Sequence of chain 1.I:
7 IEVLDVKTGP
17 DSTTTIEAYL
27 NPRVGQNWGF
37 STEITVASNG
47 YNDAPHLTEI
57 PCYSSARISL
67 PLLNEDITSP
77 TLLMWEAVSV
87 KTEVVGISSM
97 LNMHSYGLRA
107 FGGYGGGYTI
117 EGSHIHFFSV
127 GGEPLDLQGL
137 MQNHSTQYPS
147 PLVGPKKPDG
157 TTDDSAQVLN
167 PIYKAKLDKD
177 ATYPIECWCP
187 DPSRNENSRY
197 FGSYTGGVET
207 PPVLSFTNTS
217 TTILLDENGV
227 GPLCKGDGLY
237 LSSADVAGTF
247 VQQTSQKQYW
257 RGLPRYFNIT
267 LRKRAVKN

Sequence of chain 1.H:
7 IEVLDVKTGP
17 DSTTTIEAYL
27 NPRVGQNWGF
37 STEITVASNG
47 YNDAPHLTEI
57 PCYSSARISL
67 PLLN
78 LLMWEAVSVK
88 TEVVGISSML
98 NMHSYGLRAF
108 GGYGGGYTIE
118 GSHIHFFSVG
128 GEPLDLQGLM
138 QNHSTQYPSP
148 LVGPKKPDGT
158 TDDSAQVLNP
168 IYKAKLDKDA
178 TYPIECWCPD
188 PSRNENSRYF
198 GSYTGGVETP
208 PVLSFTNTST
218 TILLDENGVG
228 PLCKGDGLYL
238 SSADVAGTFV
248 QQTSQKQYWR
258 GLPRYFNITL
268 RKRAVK

Binding-site contacts:
Ligand atom O9 contacts residue VAL42 of chain 1.I at 3.0 Å (h-bond).
Ligand atom N5 contacts residue THR41 of chain 1.I at 3.1 Å (h-bond).
Ligand atom C11 contacts residue THR41 of chain 1.I at 3.6 Å.
Ligand atom C10 contacts residue ALA43 of chain 1.I at 3.9 Å (hydrophobic).
Ligand atom O7 contacts residue VAL42 of chain 1.I at 3.1 Å (h-bond).
Ligand atom C9 contacts residue ARG105 of chain 1.H at 3.3 Å.
Ligand atom C5 contacts residue ALA50 of chain 1.I at 4.2 Å (hydrophobic).
Ligand atom O10 contacts residue ALA50 of chain 1.I at 3.0 Å (h-bond).
Ligand atom C3 contacts residue HIS52 of chain 1.I at 4.2 Å.
Ligand atom O1B contacts residue HIS52 of chain 1.I at 3.1 Å (h-bond).
Ligand atom C11 contacts residue VAL42 of chain 1.I at 4.3 Å (hydrophobic).
Ligand atom O4 contacts residue ALA50 of chain 1.I at 3.1 Å (h-bond).
Ligand atom C10 contacts residue ALA50 of chain 1.I at 3.2 Å (hydrophobic).
Ligand atom O9 contacts residue THR41 of chain 1.I at 3.5 Å.
Ligand atom O8 contacts residue THR41 of chain 1.I at 4.1 Å.
Ligand atom N5 contacts residue ALA50 of chain 1.I at 3.6 Å.
Ligand atom C11 contacts residue PRO51 of chain 1.I at 3.6 Å (hydrophobic).
Ligand atom O1A contacts residue HIS52 of chain 1.I at 3.4 Å (h-bond).
Ligand atom O10 contacts residue ASP49 of chain 1.I at 4.1 Å.
Ligand atom C11 contacts residue ALA43 of chain 1.I at 3.5 Å (hydrophobic).
Ligand atom O9 contacts residue ARG105 of chain 1.H at 3.0 Å (salt-bridge).
Ligand atom C11 contacts residue ALA50 of chain 1.I at 3.5 Å (hydrophobic).
Ligand atom C5 contacts residue THR41 of chain 1.I at 4.0 Å.
Ligand atom C8 contacts residue VAL42 of chain 1.I at 3.8 Å (hydrophobic).
Ligand atom C10 contacts residue PRO51 of chain 1.I at 4.0 Å (hydrophobic).
Ligand atom O7 contacts residue ALA43 of chain 1.I at 3.5 Å.
Ligand atom C9 contacts residue VAL42 of chain 1.I at 3.1 Å (hydrophobic).
Ligand atom O7 contacts residue SER44 of chain 1.I at 4.0 Å.
Ligand atom C7 contacts residue THR41 of chain 1.I at 4.0 Å.
Ligand atom C10 contacts residue THR41 of chain 1.I at 3.8 Å.
Ligand atom C11 contacts residue ASP49 of chain 1.I at 3.7 Å.
Ligand atom O10 contacts residue ASN48 of chain 1.I at 3.2 Å (h-bond).
Ligand atom O10 contacts residue ALA43 of chain 1.I at 3.7 Å.
Ligand atom C4 contacts residue HIS52 of chain 1.I at 4.2 Å.
Ligand atom O1B contacts residue THR41 of chain 1.I at 3.7 Å.
Ligand atom C7 contacts residue VAL42 of chain 1.I at 3.4 Å (hydrophobic).
Ligand atom C6 contacts residue THR41 of chain 1.I at 3.9 Å.
Ligand atom C1 contacts residue HIS52 of chain 1.I at 3.3 Å.
Ligand atom C4 contacts residue ALA50 of chain 1.I at 3.7 Å (hydrophobic).
Ligand atom C7 contacts residue ALA43 of chain 1.I at 4.2 Å (hydrophobic).

The small molecule below binds the protein below.
Small molecule (SMILES): CC(=O)N[C@H]1[C@H]([C@H](O)[C@H](O)CO)O[C@@](O)(C(=O)O)C[C@@H]1O